Sequence of chain 1.B:
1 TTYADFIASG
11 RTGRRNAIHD

A protein and the small-molecule ligand that binds it are described below.
Small molecule (SMILES): Nc1ncnc2c1ncn2[C@@H]1O[C@H](CO[P](=O)(O)O[P](=O)(O)NP(=O)(O)O)[C@@H](O)[C@H]1O

Sequence of chain 1.A:
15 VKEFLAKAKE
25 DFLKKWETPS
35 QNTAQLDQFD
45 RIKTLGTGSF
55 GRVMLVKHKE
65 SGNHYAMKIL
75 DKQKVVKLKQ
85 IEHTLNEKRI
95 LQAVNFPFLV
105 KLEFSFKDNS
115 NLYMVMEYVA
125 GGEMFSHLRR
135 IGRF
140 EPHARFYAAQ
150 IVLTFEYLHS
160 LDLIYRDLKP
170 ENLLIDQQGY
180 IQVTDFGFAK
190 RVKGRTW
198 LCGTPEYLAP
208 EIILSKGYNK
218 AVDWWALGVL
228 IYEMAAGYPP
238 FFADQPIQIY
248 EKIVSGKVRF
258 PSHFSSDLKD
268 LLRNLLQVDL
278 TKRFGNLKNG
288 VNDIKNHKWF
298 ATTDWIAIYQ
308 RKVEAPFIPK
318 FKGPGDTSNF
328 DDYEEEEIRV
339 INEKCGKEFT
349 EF

Binding-site contacts:
Ligand atom O1B contacts residue ASP184 of chain 1.A at 3.0 Å (salt-bridge).
Ligand atom O2B contacts residue GLY55 of chain 1.A at 3.0 Å (h-bond).
Ligand atom O2B contacts residue PHE54 of chain 1.A at 3.2 Å (h-bond).
Ligand atom O3' contacts residue GLU170 of chain 1.A at 2.7 Å (salt-bridge).
Ligand atom O1A contacts residue LYS72 of chain 1.A at 2.8 Å (salt-bridge).
Ligand atom O1G contacts residue SER53 of chain 1.A at 2.8 Å (h-bond).
Ligand atom O4' contacts residue VAL57 of chain 1.A at 3.4 Å.
Ligand atom O2A contacts residue ASP184 of chain 1.A at 3.0 Å (salt-bridge).
Ligand atom N6 contacts residue VAL104 of chain 1.A at 3.4 Å.
Ligand atom O3G contacts residue MG1 of chain 1.C at 2.2 Å.
Ligand atom PG contacts residue MG1 of chain 1.C at 3.2 Å.
Ligand atom O1A contacts residue ASP184 of chain 1.A at 3.4 Å.
Ligand atom O2G contacts residue LYS168 of chain 1.A at 2.8 Å (salt-bridge).
Ligand atom O5' contacts residue VAL57 of chain 1.A at 3.3 Å.
Ligand atom O3G contacts residue ASP184 of chain 1.A at 3.3 Å (salt-bridge).
Ligand atom PB contacts residue MG1 of chain 1.C at 3.3 Å.
Ligand atom O1B contacts residue MG1 of chain 1.C at 2.1 Å.
Ligand atom N6 contacts residue GLU121 of chain 1.A at 2.9 Å (salt-bridge).
Ligand atom C6 contacts residue ALA70 of chain 1.A at 3.4 Å (hydrophobic).
Ligand atom O2G contacts residue ASP184 of chain 1.A at 3.2 Å (salt-bridge).
Ligand atom O1G contacts residue ALA17 of chain 1.B at 3.1 Å (h-bond).
Ligand atom PG contacts residue MG1 of chain 1.D at 3.0 Å.
Ligand atom O2' contacts residue GLU127 of chain 1.A at 2.6 Å (salt-bridge).
Ligand atom O1G contacts residue GLY52 of chain 1.A at 3.4 Å.
Ligand atom N1 contacts residue ALA70 of chain 1.A at 3.5 Å.
Ligand atom N7 contacts residue THR183 of chain 1.A at 3.0 Å (h-bond).
Ligand atom O1B contacts residue LYS72 of chain 1.A at 3.0 Å (salt-bridge).
Ligand atom O3' contacts residue GLU127 of chain 1.A at 3.0 Å (salt-bridge).
Ligand atom O3G contacts residue PHE54 of chain 1.A at 3.3 Å.
Ligand atom PG contacts residue ASP184 of chain 1.A at 3.5 Å.
Ligand atom PA contacts residue MG1 of chain 1.D at 3.5 Å.
Ligand atom O2B contacts residue GLY52 of chain 1.A at 3.4 Å.
Ligand atom O2G contacts residue MG1 of chain 1.D at 2.4 Å.
Ligand atom O2G contacts residue ASP166 of chain 1.A at 3.5 Å (salt-bridge).
Ligand atom N1 contacts residue VAL123 of chain 1.A at 3.2 Å (h-bond).
Ligand atom N3B contacts residue MG1 of chain 1.D at 2.5 Å.
Ligand atom N3B contacts residue ASP184 of chain 1.A at 3.4 Å (salt-bridge).
Ligand atom N3B contacts residue GLY52 of chain 1.A at 3.4 Å.
Ligand atom O3' contacts residue ARG14 of chain 1.B at 2.9 Å (salt-bridge).
Ligand atom O2A contacts residue MG1 of chain 1.D at 2.1 Å.